Sequence of chain 38.B:
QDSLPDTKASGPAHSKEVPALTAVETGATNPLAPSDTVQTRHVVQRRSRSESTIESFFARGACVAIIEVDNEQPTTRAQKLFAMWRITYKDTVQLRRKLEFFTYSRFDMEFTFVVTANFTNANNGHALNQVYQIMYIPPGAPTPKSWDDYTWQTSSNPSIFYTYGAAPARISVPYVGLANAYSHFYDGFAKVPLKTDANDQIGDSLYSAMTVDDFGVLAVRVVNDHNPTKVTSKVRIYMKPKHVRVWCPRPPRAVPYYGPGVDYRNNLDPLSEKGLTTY

A protein and the small-molecule ligand that binds it are described below.
Small molecule (SMILES): Cc1cc(CCCCCCCOc2ccc(C3=NCCO3)cc2)on1

Binding-site contacts:
Ligand atom N3A contacts residue PRO180 of chain 38.B at 3.7 Å.
Ligand atom O1B contacts residue PHE133 of chain 38.B at 3.9 Å.
Ligand atom C31 contacts residue TYR111 of chain 38.B at 3.7 Å (hydrophobic).
Ligand atom C6C contacts residue PHE237 of chain 38.B at 3.9 Å (hydrophobic).
Ligand atom O1B contacts residue ILE109 of chain 38.B at 3.8 Å.
Ligand atom C4 contacts residue PHE237 of chain 38.B at 3.1 Å (hydrophobic).
Ligand atom C2A contacts residue TYR158 of chain 38.B at 3.9 Å (hydrophobic).
Ligand atom C2C contacts residue PHE237 of chain 38.B at 3.8 Å (hydrophobic).
Ligand atom N2 contacts residue TYR111 of chain 38.B at 3.1 Å.
Ligand atom C4C contacts residue PHE237 of chain 38.B at 3.6 Å (hydrophobic).
Ligand atom O1 contacts residue PHE129 of chain 38.B at 3.8 Å.
Ligand atom N3A contacts residue ALA24 of chain 38.D at 3.9 Å.
Ligand atom C3 contacts residue PHE237 of chain 38.B at 3.7 Å (hydrophobic).
Ligand atom N2 contacts residue TYR204 of chain 38.B at 3.8 Å.
Ligand atom C5C contacts residue VAL195 of chain 38.B at 3.8 Å (hydrophobic).
Ligand atom C3B contacts residue TYR158 of chain 38.B at 3.4 Å (hydrophobic).
Ligand atom O1A contacts residue PHE135 of chain 38.B at 3.8 Å.
Ligand atom C2B contacts residue TYR158 of chain 38.B at 3.5 Å (hydrophobic).
Ligand atom C31 contacts residue PHE237 of chain 38.B at 3.8 Å (hydrophobic).
Ligand atom C5B contacts residue LEU240 of chain 38.B at 3.5 Å (hydrophobic).
Ligand atom C3 contacts residue TYR111 of chain 38.B at 3.2 Å (hydrophobic).
Ligand atom C6B contacts residue PHE133 of chain 38.B at 3.5 Å (hydrophobic).
Ligand atom C6C contacts residue VAL198 of chain 38.B at 3.9 Å (hydrophobic).
Ligand atom C4 contacts residue TYR111 of chain 38.B at 3.6 Å (hydrophobic).
Ligand atom O1 contacts residue TYR111 of chain 38.B at 3.5 Å.
Ligand atom C4B contacts residue ILE193 of chain 38.B at 3.8 Å (hydrophobic).
Ligand atom C4A contacts residue SER181 of chain 38.B at 3.8 Å.
Ligand atom C4A contacts residue ILE182 of chain 38.B at 3.9 Å (hydrophobic).
Ligand atom C4C contacts residue VAL198 of chain 38.B at 3.8 Å (hydrophobic).
Ligand atom C5A contacts residue ILE182 of chain 38.B at 3.5 Å (hydrophobic).
Ligand atom C4A contacts residue PRO180 of chain 38.B at 3.3 Å (hydrophobic).
Ligand atom C7C contacts residue TYR158 of chain 38.B at 3.8 Å (hydrophobic).
Ligand atom C5 contacts residue TYR111 of chain 38.B at 3.8 Å (hydrophobic).
Ligand atom O1 contacts residue TYR204 of chain 38.B at 3.6 Å.
Ligand atom C5B contacts residue ILE193 of chain 38.B at 3.9 Å (hydrophobic).
Ligand atom C5A contacts residue ILE156 of chain 38.B at 3.2 Å (hydrophobic).
Ligand atom C2B contacts residue VAL195 of chain 38.B at 3.9 Å (hydrophobic).
Ligand atom C4B contacts residue TYR158 of chain 38.B at 3.8 Å (hydrophobic).
Ligand atom C2A contacts residue ILE193 of chain 38.B at 3.9 Å (hydrophobic).
Ligand atom N3A contacts residue TYR158 of chain 38.B at 3.7 Å.

Sequence of chain 38.D:
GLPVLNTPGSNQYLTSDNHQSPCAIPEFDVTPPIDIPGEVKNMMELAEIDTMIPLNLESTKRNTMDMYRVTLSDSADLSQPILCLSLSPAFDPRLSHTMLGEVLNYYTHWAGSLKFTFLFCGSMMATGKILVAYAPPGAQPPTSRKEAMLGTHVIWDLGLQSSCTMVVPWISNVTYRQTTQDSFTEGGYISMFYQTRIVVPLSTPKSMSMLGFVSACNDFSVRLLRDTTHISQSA

Sequence of chain 39.D:
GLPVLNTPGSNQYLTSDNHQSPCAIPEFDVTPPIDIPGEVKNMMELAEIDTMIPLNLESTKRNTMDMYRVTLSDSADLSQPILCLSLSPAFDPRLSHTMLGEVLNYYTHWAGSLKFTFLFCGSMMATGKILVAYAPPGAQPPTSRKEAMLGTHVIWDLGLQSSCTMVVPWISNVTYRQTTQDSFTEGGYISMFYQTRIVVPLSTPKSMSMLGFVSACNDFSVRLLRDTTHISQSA